Sequence of chain 1.A:
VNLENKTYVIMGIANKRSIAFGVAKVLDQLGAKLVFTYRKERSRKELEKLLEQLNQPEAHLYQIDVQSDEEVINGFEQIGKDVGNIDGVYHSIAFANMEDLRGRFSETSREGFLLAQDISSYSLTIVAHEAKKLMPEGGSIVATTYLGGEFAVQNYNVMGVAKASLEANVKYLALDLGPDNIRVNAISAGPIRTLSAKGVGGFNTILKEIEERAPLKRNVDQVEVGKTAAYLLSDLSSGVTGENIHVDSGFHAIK

The small molecule below binds the protein below.
Small molecule (SMILES): N[C@@H](CCC(=O)O)C(=O)O

Binding-site contacts:
Ligand atom OE2 contacts residue ASN231 of chain 1.A at 4.4 Å.
Ligand atom CD contacts residue GLY229 of chain 1.A at 3.7 Å.
Ligand atom CA contacts residue ARG129 of chain 1.A at 3.7 Å.
Ligand atom OE2 contacts residue GLY229 of chain 1.A at 4.2 Å.
Ligand atom CB contacts residue GLY228 of chain 1.A at 4.3 Å.
Ligand atom C contacts residue ARG129 of chain 1.A at 3.2 Å.
Ligand atom OXT contacts residue GLY228 of chain 1.A at 3.9 Å.
Ligand atom OXT contacts residue ARG129 of chain 1.A at 2.5 Å (salt-bridge).
Ligand atom CB contacts residue ARG129 of chain 1.A at 3.9 Å.
Ligand atom OE1 contacts residue GLY229 of chain 1.A at 2.9 Å (h-bond).
Ligand atom OE1 contacts residue GLY228 of chain 1.A at 3.9 Å.
Ligand atom O contacts residue ARG129 of chain 1.A at 4.1 Å.